This protein binds this small molecule.
Small molecule (SMILES): CC(=O)NCc1cccc(Br)c1

Binding-site contacts:
Ligand atom C7 contacts residue GLY213 of chain 1.B at 3.7 Å.
Ligand atom C6 contacts residue GLU214 of chain 1.B at 4.0 Å.
Ligand atom C contacts residue LYS132 of chain 1.B at 4.1 Å.
Ligand atom C8 contacts residue GLY213 of chain 1.B at 4.1 Å.
Ligand atom BR contacts residue GLY213 of chain 1.B at 3.9 Å.
Ligand atom C4 contacts residue LYS129 of chain 1.B at 3.8 Å.
Ligand atom C7 contacts residue LYS129 of chain 1.B at 3.7 Å.
Ligand atom O contacts residue GLU214 of chain 1.B at 3.6 Å.
Ligand atom C5 contacts residue PHE124 of chain 1.B at 3.2 Å (hydrophobic).
Ligand atom C2 contacts residue GLU214 of chain 1.B at 4.1 Å.
Ligand atom C2 contacts residue ASN210 of chain 1.B at 3.2 Å.
Ligand atom C6 contacts residue VAL125 of chain 1.B at 3.9 Å (hydrophobic).
Ligand atom C5 contacts residue LYS129 of chain 1.B at 3.6 Å.
Ligand atom BR contacts residue VAL125 of chain 1.B at 4.2 Å.
Ligand atom C5 contacts residue GLU214 of chain 1.B at 4.3 Å.
Ligand atom C2 contacts residue PHE205 of chain 1.B at 3.8 Å (hydrophobic).
Ligand atom C3 contacts residue LYS129 of chain 1.B at 4.0 Å.
Ligand atom C6 contacts residue PHE124 of chain 1.B at 3.5 Å (hydrophobic).
Ligand atom C7 contacts residue GLU214 of chain 1.B at 3.8 Å.
Ligand atom C1 contacts residue LYS129 of chain 1.B at 4.3 Å.
Ligand atom C6 contacts residue LYS129 of chain 1.B at 3.5 Å.
Ligand atom C6 contacts residue GLY213 of chain 1.B at 3.7 Å.
Ligand atom C5 contacts residue ASN210 of chain 1.B at 4.1 Å.
Ligand atom C8 contacts residue GLU214 of chain 1.B at 3.7 Å.
Ligand atom C3 contacts residue GLU214 of chain 1.B at 4.0 Å.
Ligand atom C5 contacts residue GLY213 of chain 1.B at 3.8 Å.
Ligand atom C4 contacts residue PHE124 of chain 1.B at 4.3 Å (hydrophobic).
Ligand atom N contacts residue LYS129 of chain 1.B at 4.1 Å.
Ligand atom C4 contacts residue ASN210 of chain 1.B at 3.3 Å.
Ligand atom BR contacts residue ILE130 of chain 1.B at 3.9 Å.
Ligand atom O contacts residue ILE133 of chain 1.B at 4.3 Å.
Ligand atom BR contacts residue PHE217 of chain 1.B at 3.6 Å.
Ligand atom C8 contacts residue ASN210 of chain 1.B at 4.3 Å.
Ligand atom C3 contacts residue ASN210 of chain 1.B at 3.4 Å.
Ligand atom N contacts residue ASN210 of chain 1.B at 4.3 Å.
Ligand atom C4 contacts residue GLY213 of chain 1.B at 4.3 Å.
Ligand atom C8 contacts residue LYS129 of chain 1.B at 4.0 Å.
Ligand atom C6 contacts residue GLN126 of chain 1.B at 4.0 Å.
Ligand atom C contacts residue LYS129 of chain 1.B at 4.0 Å.
Ligand atom C4 contacts residue GLU214 of chain 1.B at 4.2 Å.

Sequence of chain 1.B:
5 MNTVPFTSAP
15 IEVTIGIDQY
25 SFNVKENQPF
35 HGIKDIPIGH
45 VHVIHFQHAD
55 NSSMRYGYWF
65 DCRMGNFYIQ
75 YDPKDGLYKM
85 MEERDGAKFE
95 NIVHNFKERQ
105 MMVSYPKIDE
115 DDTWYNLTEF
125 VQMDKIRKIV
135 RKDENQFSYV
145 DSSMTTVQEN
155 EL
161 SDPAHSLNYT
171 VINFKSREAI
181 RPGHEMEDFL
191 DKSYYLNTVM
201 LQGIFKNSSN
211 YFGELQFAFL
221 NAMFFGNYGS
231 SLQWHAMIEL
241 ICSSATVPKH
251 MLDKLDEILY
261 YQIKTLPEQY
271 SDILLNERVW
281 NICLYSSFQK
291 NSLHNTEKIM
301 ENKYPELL